A protein and the small-molecule ligand that binds it are described below.
Small molecule (SMILES): CCc1cc(CNC(=O)[C@H](Cc2ccc(OP(=O)(O)O)cc2)NC(=O)Cc2ccc(F)cc2)ccc1F

Binding-site contacts:
Ligand atom C09 contacts residue ASN65 of chain 1.A at 3.4 Å.
Ligand atom P32 contacts residue THR54 of chain 1.A at 3.8 Å.
Ligand atom O33 contacts residue VAL26 of chain 1.A at 3.4 Å.
Ligand atom P32 contacts residue SER46 of chain 1.A at 3.8 Å.
Ligand atom C12 contacts residue ASN65 of chain 1.A at 3.3 Å.
Ligand atom O31 contacts residue VAL26 of chain 1.A at 3.2 Å.
Ligand atom F08 contacts residue LYS30 of chain 1.A at 3.2 Å.
Ligand atom C36 contacts residue ASN65 of chain 1.A at 3.6 Å.
Ligand atom C37 contacts residue ASN65 of chain 1.A at 3.7 Å.
Ligand atom C17 contacts residue ILE81 of chain 1.A at 3.8 Å (hydrophobic).
Ligand atom O34 contacts residue THR54 of chain 1.A at 2.7 Å (h-bond).
Ligand atom C19 contacts residue LEU66 of chain 1.A at 3.9 Å (hydrophobic).
Ligand atom O34 contacts residue SER46 of chain 1.A at 2.7 Å (h-bond).
Ligand atom C36 contacts residue ARG67 of chain 1.A at 3.7 Å.
Ligand atom C22 contacts residue THR64 of chain 1.A at 3.5 Å.
Ligand atom F20 contacts residue HIS120 of chain 1.A at 3.3 Å.
Ligand atom O33 contacts residue SER46 of chain 1.A at 3.9 Å.
Ligand atom C23 contacts residue THR64 of chain 1.A at 3.5 Å.
Ligand atom N14 contacts residue ASN65 of chain 1.A at 3.0 Å (h-bond).
Ligand atom C09 contacts residue PRO63 of chain 1.A at 3.6 Å (hydrophobic).
Ligand atom C13 contacts residue ASN65 of chain 1.A at 3.6 Å.
Ligand atom C10 contacts residue ASN65 of chain 1.A at 3.3 Å.
Ligand atom C04 contacts residue ASN65 of chain 1.A at 3.8 Å.
Ligand atom O01 contacts residue ASN65 of chain 1.A at 3.0 Å (h-bond).
Ligand atom C10 contacts residue PRO63 of chain 1.A at 3.5 Å (hydrophobic).
Ligand atom O01 contacts residue THR64 of chain 1.A at 3.3 Å (h-bond).
Ligand atom C24 contacts residue THR64 of chain 1.A at 3.7 Å.
Ligand atom O35 contacts residue ARG67 of chain 1.A at 3.0 Å (salt-bridge).
Ligand atom P32 contacts residue SER47 of chain 1.A at 3.4 Å.
Ligand atom C24 contacts residue ASN65 of chain 1.A at 3.6 Å.
Ligand atom C30 contacts residue ASN65 of chain 1.A at 3.8 Å.
Ligand atom O35 contacts residue SER47 of chain 1.A at 3.1 Å (h-bond).
Ligand atom P32 contacts residue VAL26 of chain 1.A at 3.8 Å.
Ligand atom P32 contacts residue ARG44 of chain 1.A at 3.9 Å.
Ligand atom O33 contacts residue SER47 of chain 1.A at 2.6 Å (h-bond).
Ligand atom O33 contacts residue ARG44 of chain 1.A at 2.7 Å (salt-bridge).
Ligand atom O31 contacts residue ARG44 of chain 1.A at 3.0 Å (salt-bridge).
Ligand atom F20 contacts residue LEU66 of chain 1.A at 3.5 Å.
Ligand atom O34 contacts residue ARG67 of chain 1.A at 2.9 Å (salt-bridge).
Ligand atom F08 contacts residue VAL26 of chain 1.A at 3.6 Å.

Sequence of chain 1.A:
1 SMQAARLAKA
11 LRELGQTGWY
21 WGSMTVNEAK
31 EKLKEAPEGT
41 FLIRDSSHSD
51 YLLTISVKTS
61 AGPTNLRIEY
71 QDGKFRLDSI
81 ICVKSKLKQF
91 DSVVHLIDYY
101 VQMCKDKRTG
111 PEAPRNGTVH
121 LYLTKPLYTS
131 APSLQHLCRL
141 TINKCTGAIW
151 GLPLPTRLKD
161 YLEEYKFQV